The small molecule below binds the protein below.
Small molecule (SMILES): CC(=O)N[C@@H]1[C@@H](O)[C@H](O)[C@@H](CO)O[C@H]1O

Sequence of chain 4.H:
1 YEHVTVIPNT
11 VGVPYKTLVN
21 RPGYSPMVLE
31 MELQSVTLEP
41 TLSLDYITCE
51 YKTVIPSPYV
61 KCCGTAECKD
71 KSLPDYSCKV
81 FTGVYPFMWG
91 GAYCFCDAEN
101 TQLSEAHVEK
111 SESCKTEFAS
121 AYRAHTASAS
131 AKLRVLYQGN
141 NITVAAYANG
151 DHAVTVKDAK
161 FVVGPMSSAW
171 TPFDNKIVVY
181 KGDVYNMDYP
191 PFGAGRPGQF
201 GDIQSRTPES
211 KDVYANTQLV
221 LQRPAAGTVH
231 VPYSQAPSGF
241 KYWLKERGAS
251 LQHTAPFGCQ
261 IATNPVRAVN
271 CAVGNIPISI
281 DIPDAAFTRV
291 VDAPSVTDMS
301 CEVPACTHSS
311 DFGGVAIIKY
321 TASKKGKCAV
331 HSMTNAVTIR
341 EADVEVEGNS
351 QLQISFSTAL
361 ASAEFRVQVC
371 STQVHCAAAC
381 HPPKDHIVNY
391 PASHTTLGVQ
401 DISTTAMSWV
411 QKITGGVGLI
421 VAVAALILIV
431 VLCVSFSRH

Sequence of chain 4.B:
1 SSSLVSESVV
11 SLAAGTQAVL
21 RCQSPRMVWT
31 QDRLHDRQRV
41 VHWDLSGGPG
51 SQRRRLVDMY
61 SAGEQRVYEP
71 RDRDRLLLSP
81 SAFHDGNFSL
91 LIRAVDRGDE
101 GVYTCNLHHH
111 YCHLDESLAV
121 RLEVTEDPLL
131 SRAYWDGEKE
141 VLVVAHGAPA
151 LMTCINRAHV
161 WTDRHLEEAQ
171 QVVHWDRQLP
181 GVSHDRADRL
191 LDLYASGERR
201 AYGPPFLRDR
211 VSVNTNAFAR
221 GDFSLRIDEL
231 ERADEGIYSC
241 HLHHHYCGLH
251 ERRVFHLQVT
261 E

Binding-site contacts:
Ligand atom C1 contacts residue ASN259 of chain 4.I at 1.4 Å.
Ligand atom C8 contacts residue GLU198 of chain 4.B at 4.1 Å.
Ligand atom C3 contacts residue ASN259 of chain 4.I at 3.8 Å.
Ligand atom O7 contacts residue ASN259 of chain 4.I at 2.8 Å (h-bond).
Ligand atom O7 contacts residue LYS181 of chain 4.H at 4.1 Å.
Ligand atom C4 contacts residue ASN259 of chain 4.I at 4.1 Å.
Ligand atom O6 contacts residue THR116 of chain 4.H at 3.5 Å.
Ligand atom C5 contacts residue ASN259 of chain 4.I at 3.6 Å.
Ligand atom N2 contacts residue ASN259 of chain 4.I at 3.0 Å (h-bond).
Ligand atom O6 contacts residue LYS115 of chain 4.H at 3.7 Å.
Ligand atom O6 contacts residue ASN259 of chain 4.I at 4.5 Å.
Ligand atom O5 contacts residue THR116 of chain 4.H at 4.3 Å.
Ligand atom C4 contacts residue LYS115 of chain 4.H at 4.5 Å.
Ligand atom C6 contacts residue LYS115 of chain 4.H at 4.3 Å.
Ligand atom C8 contacts residue ASN259 of chain 4.I at 4.4 Å.
Ligand atom C2 contacts residue ASN259 of chain 4.I at 2.4 Å.
Ligand atom O5 contacts residue ASN259 of chain 4.I at 2.3 Å (h-bond).
Ligand atom C7 contacts residue ASN259 of chain 4.I at 3.1 Å.

Sequence of chain 4.I:
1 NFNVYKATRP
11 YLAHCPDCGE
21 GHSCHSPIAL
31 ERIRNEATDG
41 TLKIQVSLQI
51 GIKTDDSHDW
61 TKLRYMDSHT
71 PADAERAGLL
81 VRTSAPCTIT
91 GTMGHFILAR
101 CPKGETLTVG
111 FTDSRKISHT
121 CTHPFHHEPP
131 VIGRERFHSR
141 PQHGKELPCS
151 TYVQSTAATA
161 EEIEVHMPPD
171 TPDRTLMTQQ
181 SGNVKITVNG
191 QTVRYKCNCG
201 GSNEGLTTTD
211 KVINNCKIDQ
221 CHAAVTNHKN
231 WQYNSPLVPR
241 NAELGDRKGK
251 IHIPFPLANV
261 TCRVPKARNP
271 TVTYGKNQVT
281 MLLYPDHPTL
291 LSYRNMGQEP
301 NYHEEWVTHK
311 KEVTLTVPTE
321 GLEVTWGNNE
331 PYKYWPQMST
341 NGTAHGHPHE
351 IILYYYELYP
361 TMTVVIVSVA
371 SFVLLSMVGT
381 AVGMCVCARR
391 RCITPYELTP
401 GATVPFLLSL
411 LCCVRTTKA